Sequence of chain 1.B:
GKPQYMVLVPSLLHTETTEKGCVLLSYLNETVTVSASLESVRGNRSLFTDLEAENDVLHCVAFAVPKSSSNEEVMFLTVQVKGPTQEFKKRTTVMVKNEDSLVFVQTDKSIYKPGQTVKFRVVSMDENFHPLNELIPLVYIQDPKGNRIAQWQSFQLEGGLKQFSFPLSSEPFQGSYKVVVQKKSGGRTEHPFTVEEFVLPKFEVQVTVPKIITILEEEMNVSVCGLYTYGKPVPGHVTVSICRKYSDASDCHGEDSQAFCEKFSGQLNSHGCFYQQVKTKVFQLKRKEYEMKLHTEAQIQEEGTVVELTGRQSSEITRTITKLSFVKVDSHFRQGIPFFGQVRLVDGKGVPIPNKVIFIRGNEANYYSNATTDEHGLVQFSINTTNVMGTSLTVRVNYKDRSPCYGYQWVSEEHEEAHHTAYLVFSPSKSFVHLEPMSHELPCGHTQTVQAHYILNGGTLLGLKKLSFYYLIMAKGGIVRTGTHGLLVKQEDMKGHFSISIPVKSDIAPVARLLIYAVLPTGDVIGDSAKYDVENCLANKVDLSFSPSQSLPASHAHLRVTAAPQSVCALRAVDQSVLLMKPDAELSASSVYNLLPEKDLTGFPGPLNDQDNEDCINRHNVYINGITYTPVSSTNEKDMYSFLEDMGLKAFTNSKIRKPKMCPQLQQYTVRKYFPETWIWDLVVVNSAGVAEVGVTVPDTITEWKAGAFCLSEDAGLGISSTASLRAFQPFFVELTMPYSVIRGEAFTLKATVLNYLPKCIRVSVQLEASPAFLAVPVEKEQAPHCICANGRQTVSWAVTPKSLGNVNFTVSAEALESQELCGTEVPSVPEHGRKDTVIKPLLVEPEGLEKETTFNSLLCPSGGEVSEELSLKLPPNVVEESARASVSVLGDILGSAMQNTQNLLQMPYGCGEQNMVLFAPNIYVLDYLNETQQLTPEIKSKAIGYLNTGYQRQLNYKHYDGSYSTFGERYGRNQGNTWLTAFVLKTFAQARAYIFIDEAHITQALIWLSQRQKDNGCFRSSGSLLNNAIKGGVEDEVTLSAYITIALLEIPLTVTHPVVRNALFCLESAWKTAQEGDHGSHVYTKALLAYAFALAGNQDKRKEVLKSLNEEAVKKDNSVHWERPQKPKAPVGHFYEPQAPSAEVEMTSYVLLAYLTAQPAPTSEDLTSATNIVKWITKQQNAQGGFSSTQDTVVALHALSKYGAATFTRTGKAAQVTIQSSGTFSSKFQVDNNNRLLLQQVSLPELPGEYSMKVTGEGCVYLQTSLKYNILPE

Binding-site contacts:
Ligand atom O5 contacts residue ASN55 of chain 1.B at 2.5 Å (h-bond).
Ligand atom C6 contacts residue LEU54 of chain 1.B at 4.5 Å (hydrophobic).
Ligand atom C3 contacts residue ASN55 of chain 1.B at 3.9 Å.
Ligand atom O5 contacts residue LEU54 of chain 1.B at 3.5 Å.
Ligand atom O7 contacts residue GLN112 of chain 1.B at 2.7 Å (h-bond).
Ligand atom N2 contacts residue GLN112 of chain 1.B at 3.8 Å.
Ligand atom C7 contacts residue ASN55 of chain 1.B at 3.8 Å.
Ligand atom N2 contacts residue THR111 of chain 1.B at 3.4 Å (h-bond).
Ligand atom N2 contacts residue ASN55 of chain 1.B at 3.2 Å (h-bond).
Ligand atom O7 contacts residue PRO29 of chain 1.B at 4.1 Å.
Ligand atom C7 contacts residue GLN112 of chain 1.B at 3.6 Å.
Ligand atom O5 contacts residue THR111 of chain 1.B at 3.8 Å.
Ligand atom C5 contacts residue LEU54 of chain 1.B at 3.8 Å (hydrophobic).
Ligand atom C2 contacts residue THR111 of chain 1.B at 3.1 Å.
Ligand atom C2 contacts residue ASN55 of chain 1.B at 2.6 Å.
Ligand atom C8 contacts residue PRO29 of chain 1.B at 4.0 Å (hydrophobic).
Ligand atom C8 contacts residue ASN55 of chain 1.B at 4.1 Å.
Ligand atom O6 contacts residue ASN55 of chain 1.B at 4.1 Å.
Ligand atom O7 contacts residue THR111 of chain 1.B at 4.3 Å.
Ligand atom C1 contacts residue THR111 of chain 1.B at 3.2 Å.
Ligand atom C5 contacts residue ASN55 of chain 1.B at 3.8 Å.
Ligand atom C1 contacts residue ASN55 of chain 1.B at 1.5 Å.
Ligand atom C7 contacts residue PRO29 of chain 1.B at 4.3 Å (hydrophobic).
Ligand atom C1 contacts residue LEU54 of chain 1.B at 3.6 Å (hydrophobic).
Ligand atom C6 contacts residue ASN55 of chain 1.B at 4.3 Å.
Ligand atom C4 contacts residue ASN55 of chain 1.B at 4.4 Å.
Ligand atom C3 contacts residue THR111 of chain 1.B at 4.4 Å.

This protein binds this small molecule.
Small molecule (SMILES): CC(=O)N[C@@H]1[C@@H](O)[C@H](O)[C@@H](CO)O[C@H]1O